Sequence of chain 1.A:
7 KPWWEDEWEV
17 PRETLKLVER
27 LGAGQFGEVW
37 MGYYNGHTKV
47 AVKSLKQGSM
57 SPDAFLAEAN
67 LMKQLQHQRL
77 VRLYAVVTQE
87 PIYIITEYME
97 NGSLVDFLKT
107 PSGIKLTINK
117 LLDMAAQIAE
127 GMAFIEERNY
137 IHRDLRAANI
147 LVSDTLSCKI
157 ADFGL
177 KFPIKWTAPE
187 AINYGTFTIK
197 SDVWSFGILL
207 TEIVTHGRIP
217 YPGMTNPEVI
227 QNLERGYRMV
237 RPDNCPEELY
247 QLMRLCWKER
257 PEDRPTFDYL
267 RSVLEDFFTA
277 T

Binding-site contacts:
Ligand atom C27 contacts residue ALA157 of chain 1.A at 3.6 Å (hydrophobic).
Ligand atom C21 contacts residue THR92 of chain 1.A at 3.5 Å.
Ligand atom C5 contacts residue MET95 of chain 1.A at 3.3 Å (hydrophobic).
Ligand atom C22 contacts residue THR92 of chain 1.A at 3.7 Å.
Ligand atom C23 contacts residue ALA47 of chain 1.A at 3.5 Å (hydrophobic).
Ligand atom C11 contacts residue GLU64 of chain 1.A at 3.5 Å.
Ligand atom F1 contacts residue LEU71 of chain 1.A at 3.6 Å.
Ligand atom N6 contacts residue THR92 of chain 1.A at 3.2 Å (h-bond).
Ligand atom C9 contacts residue LYS49 of chain 1.A at 3.7 Å.
Ligand atom N7 contacts residue TYR94 of chain 1.A at 3.4 Å.
Ligand atom O1 contacts residue ASP158 of chain 1.A at 3.0 Å (salt-bridge).
Ligand atom C24 contacts residue ALA47 of chain 1.A at 3.3 Å (hydrophobic).
Ligand atom C10 contacts residue GLU64 of chain 1.A at 3.7 Å.
Ligand atom N7 contacts residue MET95 of chain 1.A at 2.8 Å (h-bond).
Ligand atom N1 contacts residue LEU147 of chain 1.A at 3.6 Å.
Ligand atom N3 contacts residue MET68 of chain 1.A at 3.5 Å (h-bond).
Ligand atom C29 contacts residue GLY98 of chain 1.A at 3.3 Å.
Ligand atom C31 contacts residue TYR94 of chain 1.A at 3.2 Å (hydrophobic).
Ligand atom C22 contacts residue ALA47 of chain 1.A at 3.6 Å (hydrophobic).
Ligand atom O2 contacts residue PHE159 of chain 1.A at 3.3 Å.
Ligand atom C23 contacts residue LEU147 of chain 1.A at 3.5 Å (hydrophobic).
Ligand atom N1 contacts residue TYR94 of chain 1.A at 3.7 Å.
Ligand atom C9 contacts residue THR92 of chain 1.A at 3.2 Å.
Ligand atom C22 contacts residue LYS49 of chain 1.A at 3.5 Å.
Ligand atom C23 contacts residue GLU93 of chain 1.A at 3.2 Å.
Ligand atom C28 contacts residue GLY98 of chain 1.A at 3.5 Å.
Ligand atom N1 contacts residue MET95 of chain 1.A at 3.0 Å (h-bond).
Ligand atom C10 contacts residue THR92 of chain 1.A at 3.5 Å.
Ligand atom O1 contacts residue ALA157 of chain 1.A at 3.3 Å.
Ligand atom C31 contacts residue MET95 of chain 1.A at 2.9 Å (hydrophobic).
Ligand atom F1 contacts residue TYR136 of chain 1.A at 3.4 Å.
Ligand atom C30 contacts residue GLY98 of chain 1.A at 3.5 Å.
Ligand atom N3 contacts residue GLU64 of chain 1.A at 3.0 Å (salt-bridge).
Ligand atom C27 contacts residue ILE156 of chain 1.A at 3.5 Å (hydrophobic).
Ligand atom C25 contacts residue ALA47 of chain 1.A at 3.7 Å (hydrophobic).
Ligand atom N6 contacts residue ALA47 of chain 1.A at 3.5 Å.
Ligand atom C15 contacts residue GLU64 of chain 1.A at 3.0 Å.
Ligand atom C15 contacts residue ASP158 of chain 1.A at 3.6 Å.
Ligand atom C22 contacts residue VAL48 of chain 1.A at 3.7 Å (hydrophobic).
Ligand atom C7 contacts residue ASP158 of chain 1.A at 3.7 Å.

This small molecule binds to this protein.
Small molecule (SMILES): Cc1ccc(NC(=O)c2cccc(C(F)(F)F)c2C)cc1C(=O)Nc1cnc(Nc2ccc(N3CCN(C)CC3)cc2)nc1